A protein and the small-molecule ligand that binds it are described below.
Small molecule (SMILES): Nc1ccn([C@H]2C[C@H](O)[C@@H](COP(=O)(O)O)O2)c(=O)n1

Binding-site contacts:
Ligand atom C2 contacts residue TRP201 of chain 22.A at 3.9 Å (hydrophobic).
Ligand atom C3' contacts residue LYS682 of chain 22.A at 3.8 Å.
Ligand atom N4 contacts residue TRP201 of chain 22.A at 3.8 Å.
Ligand atom O2 contacts residue LYS682 of chain 22.A at 4.2 Å.
Ligand atom N1 contacts residue TRP201 of chain 22.A at 4.0 Å.
Ligand atom C5' contacts residue TRP201 of chain 22.A at 3.5 Å (hydrophobic).
Ligand atom N3 contacts residue TRP201 of chain 22.A at 3.6 Å.
Ligand atom O2 contacts residue TRP201 of chain 22.A at 4.3 Å.
Ligand atom C3' contacts residue TRP201 of chain 22.A at 4.1 Å (hydrophobic).
Ligand atom OP1 contacts residue PRO423 of chain 22.A at 3.6 Å.
Ligand atom C4' contacts residue TRP201 of chain 22.A at 4.3 Å (hydrophobic).
Ligand atom N4 contacts residue ASP199 of chain 22.A at 4.0 Å.
Ligand atom O2 contacts residue LEU197 of chain 22.A at 4.0 Å.
Ligand atom N4 contacts residue GLY198 of chain 22.A at 3.8 Å.
Ligand atom O4' contacts residue TRP201 of chain 22.A at 4.5 Å.
Ligand atom C2' contacts residue LYS682 of chain 22.A at 3.6 Å.
Ligand atom O5' contacts residue TRP201 of chain 22.A at 3.6 Å.
Ligand atom O3' contacts residue LYS682 of chain 22.A at 3.1 Å (salt-bridge).
Ligand atom C2' contacts residue TRP201 of chain 22.A at 3.6 Å (hydrophobic).
Ligand atom C1' contacts residue LYS682 of chain 22.A at 4.5 Å.
Ligand atom C5 contacts residue TRP201 of chain 22.A at 3.4 Å (hydrophobic).
Ligand atom C6 contacts residue TRP201 of chain 22.A at 3.5 Å (hydrophobic).
Ligand atom C1' contacts residue TRP201 of chain 22.A at 4.5 Å (hydrophobic).
Ligand atom C4 contacts residue TRP201 of chain 22.A at 3.3 Å (hydrophobic).

Sequence of chain 22.A:
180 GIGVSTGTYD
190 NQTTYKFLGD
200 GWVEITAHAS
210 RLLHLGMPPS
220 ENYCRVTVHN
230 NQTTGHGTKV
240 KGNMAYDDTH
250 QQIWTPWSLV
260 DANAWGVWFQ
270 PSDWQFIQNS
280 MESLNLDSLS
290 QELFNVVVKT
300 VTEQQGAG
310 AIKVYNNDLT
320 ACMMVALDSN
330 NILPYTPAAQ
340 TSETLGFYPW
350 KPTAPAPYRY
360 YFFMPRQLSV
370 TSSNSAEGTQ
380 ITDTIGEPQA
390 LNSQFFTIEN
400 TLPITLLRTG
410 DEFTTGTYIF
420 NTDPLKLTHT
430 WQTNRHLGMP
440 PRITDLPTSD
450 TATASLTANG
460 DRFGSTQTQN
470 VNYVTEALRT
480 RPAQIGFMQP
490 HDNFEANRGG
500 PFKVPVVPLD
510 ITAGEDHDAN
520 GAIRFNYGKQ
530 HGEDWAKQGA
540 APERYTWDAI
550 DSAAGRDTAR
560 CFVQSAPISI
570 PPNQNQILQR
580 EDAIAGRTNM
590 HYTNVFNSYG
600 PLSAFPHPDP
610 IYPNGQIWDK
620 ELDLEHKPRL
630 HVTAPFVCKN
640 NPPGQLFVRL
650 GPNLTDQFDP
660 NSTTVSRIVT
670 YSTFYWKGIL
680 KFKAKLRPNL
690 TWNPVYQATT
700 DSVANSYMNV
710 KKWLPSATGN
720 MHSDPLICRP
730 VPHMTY